The small molecule below binds the protein below.
Small molecule (SMILES): O=C(c1cc(Cl)c(O)cc1O)N1CCC[C@@H]1c1ccc(CN2CCC(F)(F)C2)cc1

Binding-site contacts:
Ligand atom F27 contacts residue PHE131 of chain 1.A at 3.5 Å.
Ligand atom C24 contacts residue PHE131 of chain 1.A at 3.6 Å (hydrophobic).
Ligand atom C4 contacts residue THR177 of chain 1.A at 3.6 Å.
Ligand atom F27 contacts residue TYR132 of chain 1.A at 3.6 Å.
Ligand atom C3 contacts residue ASP86 of chain 1.A at 3.5 Å.
Ligand atom C7 contacts residue MET91 of chain 1.A at 3.7 Å (hydrophobic).
Ligand atom O11 contacts residue GLY90 of chain 1.A at 3.8 Å.
Ligand atom F27 contacts residue GLY130 of chain 1.A at 3.9 Å.
Ligand atom C13 contacts residue ILE89 of chain 1.A at 3.8 Å (hydrophobic).
Ligand atom C3 contacts residue ASN44 of chain 1.A at 3.9 Å.
Ligand atom F27 contacts residue VAL129 of chain 1.A at 3.2 Å.
Ligand atom C19 contacts residue ASN99 of chain 1.A at 3.8 Å.
Ligand atom O1 contacts residue VAL179 of chain 1.A at 3.5 Å.
Ligand atom C30 contacts residue ASN44 of chain 1.A at 3.9 Å.
Ligand atom N12 contacts residue ALA48 of chain 1.A at 3.8 Å.
Ligand atom C2 contacts residue ASN44 of chain 1.A at 3.6 Å.
Ligand atom CL9 contacts residue PHE131 of chain 1.A at 3.5 Å.
Ligand atom O1 contacts residue LEU41 of chain 1.A at 3.6 Å.
Ligand atom C6 contacts residue THR177 of chain 1.A at 3.8 Å.
Ligand atom F26 contacts residue ASN99 of chain 1.A at 3.7 Å.
Ligand atom CL9 contacts residue ASN44 of chain 1.A at 3.6 Å.
Ligand atom F27 contacts residue GLY128 of chain 1.A at 3.8 Å.
Ligand atom C10 contacts residue THR177 of chain 1.A at 3.6 Å.
Ligand atom F26 contacts residue TYR132 of chain 1.A at 3.2 Å.
Ligand atom C4 contacts residue ASP86 of chain 1.A at 3.5 Å.
Ligand atom O11 contacts residue MET91 of chain 1.A at 3.4 Å.
Ligand atom C23 contacts residue LEU100 of chain 1.A at 3.6 Å (hydrophobic).
Ligand atom O5 contacts residue ASP86 of chain 1.A at 2.6 Å (salt-bridge).
Ligand atom O11 contacts residue THR177 of chain 1.A at 2.6 Å (h-bond).
Ligand atom C13 contacts residue GLY90 of chain 1.A at 3.7 Å.
Ligand atom C18 contacts residue ASN99 of chain 1.A at 3.9 Å.
Ligand atom C24 contacts residue ASN99 of chain 1.A at 3.5 Å.
Ligand atom C24 contacts residue LEU100 of chain 1.A at 3.8 Å (hydrophobic).
Ligand atom C29 contacts residue ASN44 of chain 1.A at 3.7 Å.
Ligand atom O1 contacts residue ASN44 of chain 1.A at 3.6 Å.
Ligand atom C25 contacts residue TYR132 of chain 1.A at 3.8 Å (hydrophobic).
Ligand atom O5 contacts residue THR177 of chain 1.A at 3.5 Å.
Ligand atom C28 contacts residue GLY128 of chain 1.A at 3.0 Å.
Ligand atom C23 contacts residue ASN99 of chain 1.A at 3.6 Å.
Ligand atom O5 contacts residue ALA48 of chain 1.A at 3.1 Å.

Sequence of chain 1.A:
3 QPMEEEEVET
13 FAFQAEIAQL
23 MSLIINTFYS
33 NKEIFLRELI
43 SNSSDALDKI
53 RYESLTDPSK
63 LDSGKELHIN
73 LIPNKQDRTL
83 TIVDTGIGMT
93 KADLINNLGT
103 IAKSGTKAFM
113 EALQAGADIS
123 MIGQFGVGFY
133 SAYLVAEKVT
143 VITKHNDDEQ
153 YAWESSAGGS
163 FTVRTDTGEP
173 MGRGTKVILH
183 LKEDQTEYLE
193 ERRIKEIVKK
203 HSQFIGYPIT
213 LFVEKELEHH